Binding-site contacts:
Ligand atom C2 contacts residue ASN61 of chain 1.C at 2.5 Å.
Ligand atom C8 contacts residue ASN61 of chain 1.C at 3.6 Å.
Ligand atom O7 contacts residue ASN61 of chain 1.C at 3.8 Å.
Ligand atom C5 contacts residue TYR28 of chain 1.C at 4.0 Å (hydrophobic).
Ligand atom C5 contacts residue ASN61 of chain 1.C at 3.6 Å.
Ligand atom C3 contacts residue ASN61 of chain 1.C at 3.8 Å.
Ligand atom C7 contacts residue ASN61 of chain 1.C at 3.3 Å.
Ligand atom C4 contacts residue ASN61 of chain 1.C at 4.3 Å.
Ligand atom O5 contacts residue ASN61 of chain 1.C at 2.4 Å (h-bond).
Ligand atom N2 contacts residue TYR28 of chain 1.C at 4.4 Å.
Ligand atom N2 contacts residue ASN61 of chain 1.C at 2.8 Å (h-bond).
Ligand atom C2 contacts residue TYR28 of chain 1.C at 4.5 Å (hydrophobic).
Ligand atom O5 contacts residue TYR28 of chain 1.C at 4.0 Å.
Ligand atom C1 contacts residue TYR28 of chain 1.C at 3.5 Å (hydrophobic).
Ligand atom C1 contacts residue ASN61 of chain 1.C at 1.4 Å.

Sequence of chain 1.C:
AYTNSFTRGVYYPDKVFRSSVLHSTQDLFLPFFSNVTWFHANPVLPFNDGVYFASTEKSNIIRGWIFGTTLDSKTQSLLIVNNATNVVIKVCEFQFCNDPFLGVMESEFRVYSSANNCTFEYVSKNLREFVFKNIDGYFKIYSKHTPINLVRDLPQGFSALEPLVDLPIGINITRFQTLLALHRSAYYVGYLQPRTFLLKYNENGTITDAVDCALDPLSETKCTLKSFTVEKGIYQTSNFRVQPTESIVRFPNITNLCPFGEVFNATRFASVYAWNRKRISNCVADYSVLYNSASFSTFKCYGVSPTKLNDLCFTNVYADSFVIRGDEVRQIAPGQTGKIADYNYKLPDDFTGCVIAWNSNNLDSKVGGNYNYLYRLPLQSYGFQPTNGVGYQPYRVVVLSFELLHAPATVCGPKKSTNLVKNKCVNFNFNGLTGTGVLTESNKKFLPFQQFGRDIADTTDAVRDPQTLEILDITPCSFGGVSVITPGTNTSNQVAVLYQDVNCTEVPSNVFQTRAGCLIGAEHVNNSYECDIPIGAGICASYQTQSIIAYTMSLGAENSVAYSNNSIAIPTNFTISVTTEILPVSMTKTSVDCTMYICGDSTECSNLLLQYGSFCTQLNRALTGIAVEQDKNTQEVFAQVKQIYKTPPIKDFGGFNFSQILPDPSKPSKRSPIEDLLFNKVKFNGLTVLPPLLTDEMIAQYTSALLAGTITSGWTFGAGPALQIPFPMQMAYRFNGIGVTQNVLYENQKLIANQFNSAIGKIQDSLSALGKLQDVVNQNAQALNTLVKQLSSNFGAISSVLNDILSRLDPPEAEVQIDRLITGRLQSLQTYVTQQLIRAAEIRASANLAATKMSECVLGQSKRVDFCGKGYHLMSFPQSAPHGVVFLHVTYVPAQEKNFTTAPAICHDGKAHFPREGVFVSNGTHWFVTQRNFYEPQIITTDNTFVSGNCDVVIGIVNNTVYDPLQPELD

This protein binds this small molecule.
Small molecule (SMILES): CC(=O)N[C@@H]1[C@@H](O)[C@H](O)[C@@H](CO)O[C@H]1O